Binding-site contacts:
Ligand atom C8 contacts residue ALA132 of chain 1.C at 4.0 Å (hydrophobic).
Ligand atom O5 contacts residue ASN156 of chain 1.C at 2.4 Å (h-bond).
Ligand atom C7 contacts residue ASN156 of chain 1.C at 3.7 Å.
Ligand atom C2 contacts residue ASN156 of chain 1.C at 2.5 Å.
Ligand atom C3 contacts residue ASN156 of chain 1.C at 3.8 Å.
Ligand atom C7 contacts residue ALA132 of chain 1.C at 4.1 Å (hydrophobic).
Ligand atom N2 contacts residue ASN156 of chain 1.C at 2.9 Å (h-bond).
Ligand atom C1 contacts residue ASN156 of chain 1.C at 1.4 Å.
Ligand atom O6 contacts residue ASN156 of chain 1.C at 4.5 Å.
Ligand atom O7 contacts residue ASN156 of chain 1.C at 4.1 Å.
Ligand atom C8 contacts residue ALA131 of chain 1.C at 3.6 Å (hydrophobic).
Ligand atom O7 contacts residue ALA132 of chain 1.C at 3.5 Å.
Ligand atom C5 contacts residue ASN156 of chain 1.C at 3.7 Å.
Ligand atom C7 contacts residue ALA131 of chain 1.C at 3.9 Å (hydrophobic).
Ligand atom C4 contacts residue ASN156 of chain 1.C at 4.2 Å.
Ligand atom N2 contacts residue ALA131 of chain 1.C at 4.2 Å.
Ligand atom O7 contacts residue ALA131 of chain 1.C at 4.5 Å.

Sequence of chain 1.C:
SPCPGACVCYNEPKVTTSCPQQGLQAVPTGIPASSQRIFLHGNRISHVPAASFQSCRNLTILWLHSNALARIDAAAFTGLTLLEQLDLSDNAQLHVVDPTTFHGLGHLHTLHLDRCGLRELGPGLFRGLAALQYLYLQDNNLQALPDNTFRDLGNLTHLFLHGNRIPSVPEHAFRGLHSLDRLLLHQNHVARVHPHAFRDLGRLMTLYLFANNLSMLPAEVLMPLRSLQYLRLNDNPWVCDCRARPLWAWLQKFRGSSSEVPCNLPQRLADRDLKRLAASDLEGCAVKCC

This protein binds this small molecule.
Small molecule (SMILES): CC(=O)N[C@@H]1[C@@H](O)[C@H](O)[C@@H](CO)O[C@H]1O